The small molecule below binds the protein below.
Small molecule (SMILES): CC(=O)N[C@@H]1[C@@H](O)[C@H](O)[C@@H](CO)O[C@H]1O

Sequence of chain 1.A:
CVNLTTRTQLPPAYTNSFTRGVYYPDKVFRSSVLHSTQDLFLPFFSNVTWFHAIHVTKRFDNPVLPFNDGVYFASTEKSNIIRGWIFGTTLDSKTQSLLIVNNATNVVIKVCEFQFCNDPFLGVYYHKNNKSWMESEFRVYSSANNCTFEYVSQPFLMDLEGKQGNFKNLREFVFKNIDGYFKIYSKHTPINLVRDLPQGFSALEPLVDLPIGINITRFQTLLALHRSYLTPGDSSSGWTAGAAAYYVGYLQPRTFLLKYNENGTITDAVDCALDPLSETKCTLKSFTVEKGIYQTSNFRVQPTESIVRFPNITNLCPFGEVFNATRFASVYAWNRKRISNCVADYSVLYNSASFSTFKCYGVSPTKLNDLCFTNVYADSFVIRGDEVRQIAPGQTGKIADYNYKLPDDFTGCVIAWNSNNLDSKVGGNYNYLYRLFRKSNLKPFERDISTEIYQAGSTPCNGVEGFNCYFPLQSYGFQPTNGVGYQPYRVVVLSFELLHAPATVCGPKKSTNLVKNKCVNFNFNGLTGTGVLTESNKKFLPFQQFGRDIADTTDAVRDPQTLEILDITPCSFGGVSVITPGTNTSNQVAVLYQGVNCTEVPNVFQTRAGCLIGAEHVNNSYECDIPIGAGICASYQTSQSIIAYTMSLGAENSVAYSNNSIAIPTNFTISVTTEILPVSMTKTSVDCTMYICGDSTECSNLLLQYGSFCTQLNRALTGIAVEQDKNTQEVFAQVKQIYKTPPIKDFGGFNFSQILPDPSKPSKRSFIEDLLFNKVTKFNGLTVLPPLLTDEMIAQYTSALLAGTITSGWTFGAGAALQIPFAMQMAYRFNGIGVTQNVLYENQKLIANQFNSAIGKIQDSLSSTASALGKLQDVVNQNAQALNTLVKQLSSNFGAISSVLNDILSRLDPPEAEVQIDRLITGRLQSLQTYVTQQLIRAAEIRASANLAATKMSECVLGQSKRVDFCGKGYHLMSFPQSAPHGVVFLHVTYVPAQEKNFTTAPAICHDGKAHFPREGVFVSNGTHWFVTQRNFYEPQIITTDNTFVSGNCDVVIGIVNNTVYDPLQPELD

Binding-site contacts:
Ligand atom C5 contacts residue TYR34 of chain 1.A at 4.2 Å (hydrophobic).
Ligand atom O6 contacts residue TYR34 of chain 1.A at 4.3 Å.
Ligand atom C8 contacts residue PHE65 of chain 1.A at 4.2 Å (hydrophobic).
Ligand atom O5 contacts residue TYR34 of chain 1.A at 3.5 Å.
Ligand atom C2 contacts residue ASN67 of chain 1.A at 2.6 Å.
Ligand atom C5 contacts residue ASN67 of chain 1.A at 3.7 Å.
Ligand atom C8 contacts residue ASN67 of chain 1.A at 4.1 Å.
Ligand atom O5 contacts residue ASN67 of chain 1.A at 2.5 Å (h-bond).
Ligand atom N2 contacts residue ASN67 of chain 1.A at 2.8 Å (h-bond).
Ligand atom C7 contacts residue ASN67 of chain 1.A at 3.1 Å.
Ligand atom O7 contacts residue ASN67 of chain 1.A at 3.1 Å (h-bond).
Ligand atom C4 contacts residue ASN67 of chain 1.A at 4.3 Å.
Ligand atom O7 contacts residue SER66 of chain 1.A at 4.2 Å.
Ligand atom C3 contacts residue ASN67 of chain 1.A at 3.8 Å.
Ligand atom O7 contacts residue PHE65 of chain 1.A at 4.3 Å.
Ligand atom C1 contacts residue ASN67 of chain 1.A at 1.5 Å.
Ligand atom C6 contacts residue TYR34 of chain 1.A at 3.3 Å (hydrophobic).